Sequence of chain 1.A:
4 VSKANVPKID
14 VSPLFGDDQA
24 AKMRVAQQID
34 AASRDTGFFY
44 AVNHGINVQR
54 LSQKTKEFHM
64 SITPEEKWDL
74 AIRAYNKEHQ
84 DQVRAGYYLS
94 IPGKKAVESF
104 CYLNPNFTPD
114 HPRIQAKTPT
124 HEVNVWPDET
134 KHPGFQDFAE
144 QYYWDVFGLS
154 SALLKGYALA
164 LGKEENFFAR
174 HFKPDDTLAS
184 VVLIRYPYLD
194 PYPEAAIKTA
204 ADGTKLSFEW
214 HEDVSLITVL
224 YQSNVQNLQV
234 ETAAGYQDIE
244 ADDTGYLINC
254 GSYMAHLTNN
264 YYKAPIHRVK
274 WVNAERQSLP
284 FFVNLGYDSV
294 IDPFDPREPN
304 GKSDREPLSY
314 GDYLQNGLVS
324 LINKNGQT

Binding-site contacts:
Ligand atom C10 contacts residue LEU324 of chain 1.A at 3.8 Å (hydrophobic).
Ligand atom S17 contacts residue ASP216 of chain 1.A at 3.2 Å (salt-bridge).
Ligand atom O42 contacts residue VAL272 of chain 1.A at 3.8 Å.
Ligand atom O20 contacts residue ARG87 of chain 1.A at 2.8 Å (salt-bridge).
Ligand atom N11 contacts residue PHE285 of chain 1.A at 3.6 Å.
Ligand atom C30 contacts residue ILE187 of chain 1.A at 3.7 Å (hydrophobic).
Ligand atom O18 contacts residue PHE285 of chain 1.A at 3.4 Å.
Ligand atom C31 contacts residue ILE187 of chain 1.A at 3.7 Å (hydrophobic).
Ligand atom O43 contacts residue GLN225 of chain 1.A at 3.9 Å.
Ligand atom O43 contacts residue ILE187 of chain 1.A at 3.9 Å.
Ligand atom C30 contacts residue SER281 of chain 1.A at 3.8 Å.
Ligand atom N14 contacts residue TYR91 of chain 1.A at 2.9 Å (h-bond).
Ligand atom C4 contacts residue PHE285 of chain 1.A at 3.9 Å (hydrophobic).
Ligand atom O19 contacts residue CYS104 of chain 1.A at 4.0 Å.
Ligand atom C1 contacts residue ARG87 of chain 1.A at 3.5 Å.
Ligand atom C16 contacts residue FE21 of chain 1.D at 3.4 Å.
Ligand atom S17 contacts residue FE21 of chain 1.D at 2.4 Å.
Ligand atom C16 contacts residue PHE211 of chain 1.A at 3.6 Å (hydrophobic).
Ligand atom O20 contacts residue SER183 of chain 1.A at 2.6 Å (h-bond).
Ligand atom C33 contacts residue PRO283 of chain 1.A at 3.8 Å (hydrophobic).
Ligand atom S17 contacts residue PHE285 of chain 1.A at 3.7 Å.
Ligand atom O42 contacts residue TYR189 of chain 1.A at 2.6 Å (h-bond).
Ligand atom O18 contacts residue PRO283 of chain 1.A at 3.8 Å.
Ligand atom O15 contacts residue THR331 of chain 1.A at 4.0 Å.
Ligand atom C16 contacts residue HIS214 of chain 1.A at 3.2 Å.
Ligand atom O19 contacts residue LEU321 of chain 1.A at 3.8 Å.
Ligand atom C2 contacts residue CYS104 of chain 1.A at 4.0 Å (hydrophobic).
Ligand atom O18 contacts residue ILE187 of chain 1.A at 3.7 Å.
Ligand atom S17 contacts residue HIS214 of chain 1.A at 3.3 Å (h-bond).
Ligand atom N14 contacts residue CYS104 of chain 1.A at 3.8 Å.
Ligand atom C32 contacts residue SER281 of chain 1.A at 3.7 Å.
Ligand atom O43 contacts residue TYR189 of chain 1.A at 3.5 Å.
Ligand atom C3 contacts residue LEU321 of chain 1.A at 3.9 Å (hydrophobic).
Ligand atom C1 contacts residue SER183 of chain 1.A at 3.5 Å.
Ligand atom C31 contacts residue TYR189 of chain 1.A at 3.6 Å (hydrophobic).
Ligand atom O43 contacts residue SER281 of chain 1.A at 2.6 Å (h-bond).
Ligand atom C31 contacts residue SER281 of chain 1.A at 3.6 Å.
Ligand atom C1 contacts residue CYS104 of chain 1.A at 3.9 Å (hydrophobic).
Ligand atom C37 contacts residue FE21 of chain 1.D at 3.5 Å.
Ligand atom O19 contacts residue ARG87 of chain 1.A at 2.8 Å (salt-bridge).

This protein binds this small molecule.
Small molecule (SMILES): CC(C)[C@@H](OC(=O)[C@H](CS)NC(=O)CCC[C@H](N)C(=O)O)C(=O)O